Binding-site contacts:
Ligand atom O5 contacts residue ASN222 of chain 1.R at 2.3 Å (h-bond).
Ligand atom O2 contacts residue ILE401 of chain 1.R at 3.4 Å.
Ligand atom C8 contacts residue THR402 of chain 1.R at 4.0 Å.
Ligand atom C5 contacts residue SER405 of chain 1.R at 3.7 Å.
Ligand atom C3 contacts residue CYS403 of chain 1.R at 3.7 Å (hydrophobic).
Ligand atom C6 contacts residue NAG1 of chain 1.JA at 3.3 Å.
Ligand atom O5 contacts residue SER405 of chain 1.R at 3.1 Å (h-bond).
Ligand atom N2 contacts residue THR402 of chain 1.R at 3.6 Å.
Ligand atom O6 contacts residue CYS403 of chain 1.R at 3.6 Å.
Ligand atom C5 contacts residue NAG1 of chain 1.JA at 3.8 Å.
Ligand atom O2 contacts residue ASN400 of chain 1.R at 2.8 Å (h-bond).
Ligand atom O5 contacts residue ILE401 of chain 1.R at 4.0 Å.
Ligand atom O6 contacts residue THR402 of chain 1.R at 3.8 Å.
Ligand atom C7 contacts residue PHE334 of chain 1.R at 3.8 Å (hydrophobic).
Ligand atom O7 contacts residue CYS403 of chain 1.R at 3.3 Å (h-bond).
Ligand atom C6 contacts residue CYS336 of chain 1.R at 3.4 Å (hydrophobic).
Ligand atom O7 contacts residue PHE334 of chain 1.R at 3.3 Å.
Ligand atom O3 contacts residue THR402 of chain 1.R at 3.8 Å.
Ligand atom C8 contacts residue PHE334 of chain 1.R at 3.5 Å (hydrophobic).
Ligand atom C5 contacts residue ASN222 of chain 1.R at 3.7 Å.
Ligand atom C6 contacts residue CYS403 of chain 1.R at 3.9 Å (hydrophobic).
Ligand atom O7 contacts residue ASN222 of chain 1.R at 3.9 Å.
Ligand atom O4 contacts residue GLY337 of chain 1.R at 3.8 Å.
Ligand atom O6 contacts residue NAG1 of chain 1.JA at 2.8 Å (h-bond).
Ligand atom O3 contacts residue CYS403 of chain 1.R at 3.6 Å.
Ligand atom C1 contacts residue SER405 of chain 1.R at 3.5 Å.
Ligand atom O7 contacts residue THR402 of chain 1.R at 2.7 Å (h-bond).
Ligand atom C2 contacts residue ASN400 of chain 1.R at 3.8 Å.
Ligand atom O5 contacts residue NAG1 of chain 1.JA at 3.0 Å (h-bond).
Ligand atom C7 contacts residue THR402 of chain 1.R at 3.2 Å.
Ligand atom C2 contacts residue ASN222 of chain 1.R at 2.5 Å.
Ligand atom O6 contacts residue CYS336 of chain 1.R at 3.9 Å.
Ligand atom C3 contacts residue ASN222 of chain 1.R at 3.9 Å.
Ligand atom C1 contacts residue ASN400 of chain 1.R at 3.8 Å.
Ligand atom O5 contacts residue THR402 of chain 1.R at 3.3 Å (h-bond).
Ligand atom N2 contacts residue ASN222 of chain 1.R at 3.0 Å (h-bond).
Ligand atom C6 contacts residue SER405 of chain 1.R at 3.9 Å.
Ligand atom C1 contacts residue ASN222 of chain 1.R at 1.4 Å.
Ligand atom C2 contacts residue THR402 of chain 1.R at 3.6 Å.
Ligand atom C7 contacts residue ASN222 of chain 1.R at 3.6 Å.

Sequence of chain 1.R:
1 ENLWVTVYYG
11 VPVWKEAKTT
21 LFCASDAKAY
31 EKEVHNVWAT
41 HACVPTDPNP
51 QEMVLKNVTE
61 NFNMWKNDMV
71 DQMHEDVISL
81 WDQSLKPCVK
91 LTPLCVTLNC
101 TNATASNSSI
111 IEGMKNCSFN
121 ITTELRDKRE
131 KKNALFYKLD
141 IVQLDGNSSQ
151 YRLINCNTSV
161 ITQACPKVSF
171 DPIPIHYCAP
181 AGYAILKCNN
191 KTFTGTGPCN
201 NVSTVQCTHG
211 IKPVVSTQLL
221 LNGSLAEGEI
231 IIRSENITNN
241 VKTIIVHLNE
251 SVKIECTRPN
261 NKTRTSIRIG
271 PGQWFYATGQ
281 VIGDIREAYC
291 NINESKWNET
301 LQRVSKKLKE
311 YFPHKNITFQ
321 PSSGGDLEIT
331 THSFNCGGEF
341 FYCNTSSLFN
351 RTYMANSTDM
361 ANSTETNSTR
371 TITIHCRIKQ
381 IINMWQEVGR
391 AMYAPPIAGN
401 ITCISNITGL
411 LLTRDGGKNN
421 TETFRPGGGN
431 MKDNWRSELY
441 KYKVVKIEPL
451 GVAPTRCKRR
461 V

The protein below binds the small molecule below.
Small molecule (SMILES): CC(=O)N[C@H]1[C@H](O[C@H]2[C@H](O)[C@@H](NC(C)=O)CO[C@@H]2CO)O[C@H](CO)[C@@H](O[C@@H]2O[C@H](CO[C@H]3O[C@H](CO)[C@@H](O)[C@H](O)[C@@H]3O)[C@@H](O)[C@H](O[C@H]3O[C@H](CO)[C@@H](O)[C@H](O)[C@@H]3O)[C@@H]2O)[C@@H]1O